This small molecule binds to this protein.
Small molecule (SMILES): C[C@@](CCN1Cc2cc(C#Cc3ccc(CN4CCOCC4)cc3)cn2C1=O)(C(=O)NO)S(C)(=O)=O

Sequence of chain 1.A:
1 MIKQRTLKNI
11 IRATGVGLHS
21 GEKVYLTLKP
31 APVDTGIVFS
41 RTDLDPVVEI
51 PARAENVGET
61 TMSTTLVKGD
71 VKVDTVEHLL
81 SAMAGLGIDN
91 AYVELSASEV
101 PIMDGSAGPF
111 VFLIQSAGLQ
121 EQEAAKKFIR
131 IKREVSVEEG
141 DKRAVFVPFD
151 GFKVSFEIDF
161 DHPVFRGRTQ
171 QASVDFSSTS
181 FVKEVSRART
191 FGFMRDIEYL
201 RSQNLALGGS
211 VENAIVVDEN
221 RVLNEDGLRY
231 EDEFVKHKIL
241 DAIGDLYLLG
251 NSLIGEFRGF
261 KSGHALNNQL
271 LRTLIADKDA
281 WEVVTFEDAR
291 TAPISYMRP

Binding-site contacts:
Ligand atom O4 contacts residue ZN1 of chain 1.C at 2.1 Å.
Ligand atom C22 contacts residue MET62 of chain 1.A at 3.4 Å (hydrophobic).
Ligand atom C10 contacts residue ILE197 of chain 1.A at 3.8 Å (hydrophobic).
Ligand atom C3 contacts residue THR190 of chain 1.A at 3.2 Å.
Ligand atom C1 contacts residue PHE191 of chain 1.A at 3.6 Å (hydrophobic).
Ligand atom C2 contacts residue THR190 of chain 1.A at 3.7 Å.
Ligand atom O4 contacts residue HIS78 of chain 1.A at 3.7 Å.
Ligand atom N3 contacts residue ASP241 of chain 1.A at 3.3 Å (salt-bridge).
Ligand atom C3 contacts residue PHE191 of chain 1.A at 3.4 Å (hydrophobic).
Ligand atom N3 contacts residue GLU77 of chain 1.A at 3.3 Å (salt-bridge).
Ligand atom O2 contacts residue HIS19 of chain 1.A at 3.0 Å.
Ligand atom C10 contacts residue GLY209 of chain 1.A at 3.5 Å.
Ligand atom C5 contacts residue ALA214 of chain 1.A at 3.6 Å (hydrophobic).
Ligand atom O2 contacts residue MET62 of chain 1.A at 3.8 Å.
Ligand atom C8 contacts residue GLY209 of chain 1.A at 3.6 Å.
Ligand atom O3 contacts residue HIS78 of chain 1.A at 3.1 Å (h-bond).
Ligand atom O4 contacts residue THR190 of chain 1.A at 2.5 Å (h-bond).
Ligand atom N3 contacts residue ZN1 of chain 1.C at 2.8 Å.
Ligand atom C8 contacts residue ILE197 of chain 1.A at 3.6 Å (hydrophobic).
Ligand atom C2 contacts residue MET62 of chain 1.A at 3.6 Å (hydrophobic).
Ligand atom O5 contacts residue LYS238 of chain 1.A at 3.0 Å (salt-bridge).
Ligand atom C23 contacts residue THR190 of chain 1.A at 3.4 Å.
Ligand atom C22 contacts residue HIS264 of chain 1.A at 3.7 Å.
Ligand atom O3 contacts residue GLU77 of chain 1.A at 2.6 Å (salt-bridge).
Ligand atom O4 contacts residue ASP241 of chain 1.A at 3.1 Å (salt-bridge).
Ligand atom C11 contacts residue GLY209 of chain 1.A at 3.6 Å.
Ligand atom O3 contacts residue ASP241 of chain 1.A at 2.9 Å (salt-bridge).
Ligand atom O5 contacts residue ASP241 of chain 1.A at 3.2 Å (salt-bridge).
Ligand atom C11 contacts residue ARG201 of chain 1.A at 3.6 Å.
Ligand atom C24 contacts residue PHE191 of chain 1.A at 3.5 Å (hydrophobic).
Ligand atom C9 contacts residue GLY209 of chain 1.A at 3.6 Å.
Ligand atom C1 contacts residue THR190 of chain 1.A at 3.3 Å.
Ligand atom O3 contacts residue ZN1 of chain 1.C at 2.1 Å.
Ligand atom C23 contacts residue ASP241 of chain 1.A at 3.2 Å.
Ligand atom C23 contacts residue ZN1 of chain 1.C at 2.8 Å.
Ligand atom O4 contacts residue HIS237 of chain 1.A at 2.8 Å (h-bond).
Ligand atom O3 contacts residue HIS264 of chain 1.A at 3.1 Å (h-bond).
Ligand atom C7 contacts residue ILE197 of chain 1.A at 3.6 Å (hydrophobic).
Ligand atom N3 contacts residue HIS264 of chain 1.A at 2.9 Å (h-bond).
Ligand atom C9 contacts residue ILE197 of chain 1.A at 3.5 Å (hydrophobic).